Sequence of chain 3.D:
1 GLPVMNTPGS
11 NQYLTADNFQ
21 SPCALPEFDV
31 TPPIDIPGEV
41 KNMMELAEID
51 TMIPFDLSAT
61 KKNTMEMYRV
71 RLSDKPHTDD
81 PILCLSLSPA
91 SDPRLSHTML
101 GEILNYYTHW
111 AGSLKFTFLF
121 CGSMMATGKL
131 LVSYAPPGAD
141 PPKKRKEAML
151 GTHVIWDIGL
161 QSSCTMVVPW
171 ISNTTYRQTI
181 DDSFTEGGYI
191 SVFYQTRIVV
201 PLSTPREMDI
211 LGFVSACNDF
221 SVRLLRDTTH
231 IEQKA

This small molecule binds to this protein.
Small molecule (SMILES): CCOC(=O)c1ccc(OCCCCC2CCN(c3ccc(C)nn3)CC2)cc1

Sequence of chain 3.B:
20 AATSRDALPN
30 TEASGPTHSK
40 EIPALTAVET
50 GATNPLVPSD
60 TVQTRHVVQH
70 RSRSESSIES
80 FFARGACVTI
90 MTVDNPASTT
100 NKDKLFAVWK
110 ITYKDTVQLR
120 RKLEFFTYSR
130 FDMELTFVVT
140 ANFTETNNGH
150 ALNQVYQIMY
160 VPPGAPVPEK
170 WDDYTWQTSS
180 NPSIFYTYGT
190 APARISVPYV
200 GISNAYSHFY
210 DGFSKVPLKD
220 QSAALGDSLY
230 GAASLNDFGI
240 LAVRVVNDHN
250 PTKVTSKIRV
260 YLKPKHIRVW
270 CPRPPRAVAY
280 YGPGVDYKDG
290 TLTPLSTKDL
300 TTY

Binding-site contacts:
Ligand atom C23 contacts residue TYR112 of chain 3.B at 3.3 Å (hydrophobic).
Ligand atom C23 contacts residue PHE237 of chain 3.B at 3.8 Å (hydrophobic).
Ligand atom O25 contacts residue TYR112 of chain 3.B at 3.4 Å.
Ligand atom C3 contacts residue ALA24 of chain 3.D at 3.5 Å (hydrophobic).
Ligand atom C15 contacts residue MET132 of chain 3.B at 3.6 Å (hydrophobic).
Ligand atom C7 contacts residue TYR159 of chain 3.B at 3.7 Å (hydrophobic).
Ligand atom C19 contacts residue PHE237 of chain 3.B at 3.5 Å (hydrophobic).
Ligand atom C3 contacts residue TYR159 of chain 3.B at 3.7 Å (hydrophobic).
Ligand atom C13 contacts residue MET132 of chain 3.B at 3.8 Å (hydrophobic).
Ligand atom C14 contacts residue MET132 of chain 3.B at 3.5 Å (hydrophobic).
Ligand atom C3 contacts residue PRO181 of chain 3.B at 3.7 Å (hydrophobic).
Ligand atom O24 contacts residue TYR112 of chain 3.B at 3.8 Å.
Ligand atom C7 contacts residue VAL196 of chain 3.B at 3.5 Å (hydrophobic).
Ligand atom C5 contacts residue TYR159 of chain 3.B at 3.7 Å (hydrophobic).
Ligand atom C4 contacts residue ALA24 of chain 3.D at 3.5 Å (hydrophobic).
Ligand atom C4 contacts residue ILE194 of chain 3.B at 3.8 Å (hydrophobic).
Ligand atom C14 contacts residue VAL199 of chain 3.B at 3.8 Å (hydrophobic).
Ligand atom C26 contacts residue LYS113 of chain 3.B at 3.7 Å.
Ligand atom C1 contacts residue ILE183 of chain 3.B at 3.5 Å (hydrophobic).
Ligand atom N3 contacts residue LEU240 of chain 3.B at 3.4 Å.
Ligand atom C12 contacts residue VAL199 of chain 3.B at 3.7 Å (hydrophobic).
Ligand atom C26 contacts residue THR111 of chain 3.B at 3.6 Å.
Ligand atom C20 contacts residue TYR112 of chain 3.B at 3.4 Å (hydrophobic).
Ligand atom C27 contacts residue ASP236 of chain 3.B at 3.6 Å.
Ligand atom C8 contacts residue VAL196 of chain 3.B at 3.7 Å (hydrophobic).
Ligand atom C21 contacts residue PHE237 of chain 3.B at 3.7 Å (hydrophobic).
Ligand atom C5 contacts residue ILE194 of chain 3.B at 3.8 Å (hydrophobic).
Ligand atom C13 contacts residue PHE237 of chain 3.B at 3.7 Å (hydrophobic).
Ligand atom N4 contacts residue LEU240 of chain 3.B at 3.3 Å.
Ligand atom C4 contacts residue TYR159 of chain 3.B at 3.7 Å (hydrophobic).
Ligand atom C8 contacts residue TYR159 of chain 3.B at 3.5 Å (hydrophobic).
Ligand atom C21 contacts residue TYR112 of chain 3.B at 3.4 Å (hydrophobic).
Ligand atom C18 contacts residue PHE237 of chain 3.B at 3.8 Å (hydrophobic).
Ligand atom O16 contacts residue MET132 of chain 3.B at 3.6 Å.
Ligand atom C1 contacts residue ILE157 of chain 3.B at 3.4 Å (hydrophobic).
Ligand atom C10 contacts residue MET132 of chain 3.B at 3.7 Å (hydrophobic).
Ligand atom O25 contacts residue THR111 of chain 3.B at 3.4 Å (h-bond).
Ligand atom C11 contacts residue LEU134 of chain 3.B at 3.8 Å (hydrophobic).
Ligand atom N6 contacts residue VAL196 of chain 3.B at 3.8 Å.
Ligand atom C20 contacts residue PHE237 of chain 3.B at 3.4 Å (hydrophobic).